Binding-site contacts:
Ligand atom C8 contacts residue TYR138 of chain 1.B at 4.1 Å (hydrophobic).
Ligand atom C8 contacts residue LYS70 of chain 1.B at 3.4 Å.
Ligand atom N7 contacts residue TYR138 of chain 1.B at 3.7 Å.
Ligand atom C2 contacts residue PRO49 of chain 1.B at 3.8 Å (hydrophobic).
Ligand atom C6 contacts residue ARG75 of chain 1.B at 3.6 Å.
Ligand atom N2 contacts residue PRO49 of chain 1.B at 3.2 Å.
Ligand atom O6 contacts residue TYR138 of chain 1.B at 3.4 Å.
Ligand atom N9 contacts residue LYS70 of chain 1.B at 3.3 Å.
Ligand atom N2 contacts residue GLN219 of chain 1.B at 4.4 Å.
Ligand atom N7 contacts residue GLU121 of chain 1.B at 3.4 Å (salt-bridge).
Ligand atom N1 contacts residue ASP119 of chain 1.B at 3.6 Å.
Ligand atom N2 contacts residue ILE232 of chain 1.B at 4.1 Å.
Ligand atom N3 contacts residue PRO49 of chain 1.B at 3.5 Å.
Ligand atom O6 contacts residue GLY120 of chain 1.B at 3.2 Å.
Ligand atom C6 contacts residue GLY120 of chain 1.B at 4.3 Å.
Ligand atom O6 contacts residue GLU121 of chain 1.B at 4.1 Å.
Ligand atom O6 contacts residue ASP119 of chain 1.B at 3.9 Å.
Ligand atom C6 contacts residue ASP119 of chain 1.B at 4.2 Å.
Ligand atom N2 contacts residue ALA47 of chain 1.B at 3.9 Å.
Ligand atom C8 contacts residue GLU121 of chain 1.B at 3.3 Å.
Ligand atom C6 contacts residue TYR138 of chain 1.B at 3.9 Å (hydrophobic).
Ligand atom C5 contacts residue ARG75 of chain 1.B at 4.0 Å.
Ligand atom N1 contacts residue ARG75 of chain 1.B at 3.8 Å.
Ligand atom C2 contacts residue ALA47 of chain 1.B at 4.4 Å (hydrophobic).
Ligand atom O6 contacts residue ARG75 of chain 1.B at 3.5 Å (salt-bridge).
Ligand atom C5 contacts residue TYR138 of chain 1.B at 4.1 Å (hydrophobic).
Ligand atom N1 contacts residue TYR138 of chain 1.B at 4.3 Å.
Ligand atom N7 contacts residue ARG75 of chain 1.B at 4.2 Å.
Ligand atom C2 contacts residue ARG75 of chain 1.B at 4.4 Å.

A protein and the small-molecule ligand that binds it are described below.
Small molecule (SMILES): Nc1nc2[nH]cnc2c(=O)[nH]1

Sequence of chain 1.B:
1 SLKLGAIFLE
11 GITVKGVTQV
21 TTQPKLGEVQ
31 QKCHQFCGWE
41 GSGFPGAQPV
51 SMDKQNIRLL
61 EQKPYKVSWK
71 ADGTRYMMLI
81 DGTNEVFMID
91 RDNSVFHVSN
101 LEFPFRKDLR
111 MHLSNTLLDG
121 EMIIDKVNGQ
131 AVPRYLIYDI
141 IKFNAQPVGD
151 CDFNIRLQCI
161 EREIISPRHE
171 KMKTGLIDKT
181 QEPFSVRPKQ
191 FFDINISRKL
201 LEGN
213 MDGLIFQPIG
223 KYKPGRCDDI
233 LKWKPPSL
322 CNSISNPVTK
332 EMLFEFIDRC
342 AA